The small molecule below binds the protein below.
Small molecule (SMILES): O=C(CCCc1ccccc1)Nc1cnccc1C(=O)O

Binding-site contacts:
Ligand atom C10 contacts residue ASP132 of chain 1.A at 3.3 Å.
Ligand atom C4 contacts residue HIS273 of chain 1.A at 3.6 Å.
Ligand atom N1 contacts residue PHE182 of chain 1.A at 3.9 Å.
Ligand atom C11 contacts residue ASP132 of chain 1.A at 3.7 Å.
Ligand atom C15 contacts residue LEU68 of chain 1.A at 3.7 Å (hydrophobic).
Ligand atom C4 contacts residue PHE182 of chain 1.A at 3.7 Å (hydrophobic).
Ligand atom N2 contacts residue TYR174 of chain 1.A at 3.9 Å.
Ligand atom O2 contacts residue ASN195 of chain 1.A at 3.3 Å (h-bond).
Ligand atom N2 contacts residue PHE182 of chain 1.A at 3.6 Å.
Ligand atom C4 contacts residue FE21 of chain 1.C at 3.0 Å.
Ligand atom C3 contacts residue TRP205 of chain 1.A at 3.6 Å (hydrophobic).
Ligand atom O1 contacts residue PHE182 of chain 1.A at 3.5 Å.
Ligand atom N1 contacts residue HIS273 of chain 1.A at 3.2 Å (h-bond).
Ligand atom C2 contacts residue PHE182 of chain 1.A at 3.6 Å (hydrophobic).
Ligand atom C10 contacts residue LYS238 of chain 1.A at 4.0 Å.
Ligand atom C3 contacts residue PHE182 of chain 1.A at 3.7 Å (hydrophobic).
Ligand atom C5 contacts residue PHE182 of chain 1.A at 4.0 Å (hydrophobic).
Ligand atom C8 contacts residue TYR129 of chain 1.A at 3.9 Å (hydrophobic).
Ligand atom O1 contacts residue TYR129 of chain 1.A at 2.4 Å (h-bond).
Ligand atom C1 contacts residue TYR129 of chain 1.A at 3.3 Å (hydrophobic).
Ligand atom C5 contacts residue HIS185 of chain 1.A at 3.3 Å.
Ligand atom N1 contacts residue FE21 of chain 1.C at 2.1 Å.
Ligand atom C1 contacts residue PHE182 of chain 1.A at 3.7 Å (hydrophobic).
Ligand atom C8 contacts residue TYR174 of chain 1.A at 4.0 Å (hydrophobic).
Ligand atom C7 contacts residue PHE182 of chain 1.A at 3.8 Å (hydrophobic).
Ligand atom O2 contacts residue TYR129 of chain 1.A at 3.5 Å (h-bond).
Ligand atom C1 contacts residue LYS203 of chain 1.A at 3.8 Å.
Ligand atom O2 contacts residue LYS203 of chain 1.A at 2.9 Å (salt-bridge).
Ligand atom C13 contacts residue HIS83 of chain 1.A at 3.5 Å.
Ligand atom C6 contacts residue PHE182 of chain 1.A at 3.6 Å (hydrophobic).
Ligand atom O1 contacts residue LYS203 of chain 1.A at 3.9 Å.
Ligand atom C16 contacts residue LEU68 of chain 1.A at 3.9 Å (hydrophobic).
Ligand atom N1 contacts residue HIS185 of chain 1.A at 3.1 Å (h-bond).
Ligand atom C3 contacts residue ASN195 of chain 1.A at 3.9 Å.
Ligand atom O3 contacts residue LYS238 of chain 1.A at 3.3 Å (salt-bridge).
Ligand atom C16 contacts residue ASP132 of chain 1.A at 3.4 Å.
Ligand atom C12 contacts residue LYS238 of chain 1.A at 3.9 Å.
Ligand atom C5 contacts residue FE21 of chain 1.C at 3.0 Å.
Ligand atom C4 contacts residue TRP205 of chain 1.A at 3.6 Å (hydrophobic).
Ligand atom C14 contacts residue HIS83 of chain 1.A at 3.5 Å.

Sequence of chain 1.A:
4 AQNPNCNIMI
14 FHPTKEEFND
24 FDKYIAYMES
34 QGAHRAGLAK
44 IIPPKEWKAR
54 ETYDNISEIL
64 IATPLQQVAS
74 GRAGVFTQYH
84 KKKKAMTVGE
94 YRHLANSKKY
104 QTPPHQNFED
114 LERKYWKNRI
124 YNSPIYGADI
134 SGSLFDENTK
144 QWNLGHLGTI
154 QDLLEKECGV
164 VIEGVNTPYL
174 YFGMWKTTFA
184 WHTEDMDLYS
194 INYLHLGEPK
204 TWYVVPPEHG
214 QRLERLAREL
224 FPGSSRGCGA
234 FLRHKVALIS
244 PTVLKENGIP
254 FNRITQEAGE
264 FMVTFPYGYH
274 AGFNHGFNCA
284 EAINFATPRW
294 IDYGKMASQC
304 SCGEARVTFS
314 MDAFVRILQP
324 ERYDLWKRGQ